Binding-site contacts:
Ligand atom C8 contacts residue THR290 of chain 1.BB at 3.7 Å.
Ligand atom O2B contacts residue PRO288 of chain 1.BB at 3.7 Å.
Ligand atom N9 contacts residue THR290 of chain 1.BB at 3.8 Å.
Ligand atom C5' contacts residue ALA455 of chain 1.BB at 3.7 Å (hydrophobic).
Ligand atom C4' contacts residue GLY291 of chain 1.BB at 3.6 Å.
Ligand atom O3G contacts residue ASN390 of chain 1.BB at 3.7 Å.
Ligand atom C2' contacts residue MET294 of chain 1.BB at 3.7 Å (hydrophobic).
Ligand atom O3A contacts residue GLY291 of chain 1.BB at 3.2 Å.
Ligand atom O2B contacts residue THR290 of chain 1.BB at 2.8 Å (h-bond).
Ligand atom S1G contacts residue THR293 of chain 1.BB at 3.6 Å.
Ligand atom N7 contacts residue THR290 of chain 1.BB at 3.6 Å.
Ligand atom N7 contacts residue LEU295 of chain 1.BB at 3.4 Å.
Ligand atom C5' contacts residue GLY289 of chain 1.BB at 3.5 Å.
Ligand atom O1B contacts residue LYS292 of chain 1.BB at 3.1 Å (salt-bridge).
Ligand atom O1A contacts residue GLY289 of chain 1.BB at 3.2 Å.
Ligand atom O1B contacts residue THR293 of chain 1.BB at 3.0 Å (h-bond).
Ligand atom O2B contacts residue GLY291 of chain 1.BB at 3.0 Å (h-bond).
Ligand atom N1 contacts residue ILE422 of chain 1.BB at 3.5 Å.
Ligand atom C5 contacts residue THR290 of chain 1.BB at 3.6 Å.
Ligand atom N9 contacts residue GLY291 of chain 1.BB at 3.7 Å.
Ligand atom O2G contacts residue THR293 of chain 1.BB at 3.3 Å.
Ligand atom PB contacts residue GLY291 of chain 1.BB at 3.6 Å.
Ligand atom C2 contacts residue ILE422 of chain 1.BB at 3.5 Å (hydrophobic).
Ligand atom O2B contacts residue GLY289 of chain 1.BB at 2.7 Å (h-bond).
Ligand atom C6 contacts residue GLY248 of chain 1.BB at 3.4 Å.
Ligand atom O4' contacts residue GLY291 of chain 1.BB at 3.3 Å.
Ligand atom PB contacts residue LYS292 of chain 1.BB at 3.8 Å.
Ligand atom N1 contacts residue GLY248 of chain 1.BB at 3.1 Å (h-bond).
Ligand atom C5' contacts residue GLY291 of chain 1.BB at 3.3 Å.
Ligand atom N6 contacts residue GLY248 of chain 1.BB at 3.0 Å (h-bond).
Ligand atom O3A contacts residue THR293 of chain 1.BB at 3.7 Å.
Ligand atom C4 contacts residue THR290 of chain 1.BB at 3.7 Å.
Ligand atom C8 contacts residue GLY291 of chain 1.BB at 3.5 Å.
Ligand atom O2B contacts residue LYS292 of chain 1.BB at 3.8 Å.
Ligand atom N6 contacts residue LEU250 of chain 1.BB at 3.4 Å.
Ligand atom N7 contacts residue VAL247 of chain 1.BB at 3.6 Å.
Ligand atom N6 contacts residue VAL247 of chain 1.BB at 3.4 Å.
Ligand atom C3' contacts residue GLY291 of chain 1.BB at 3.6 Å.
Ligand atom O3' contacts residue MET294 of chain 1.BB at 3.7 Å.
Ligand atom C3' contacts residue MET294 of chain 1.BB at 3.8 Å (hydrophobic).

Sequence of chain 1.BB:
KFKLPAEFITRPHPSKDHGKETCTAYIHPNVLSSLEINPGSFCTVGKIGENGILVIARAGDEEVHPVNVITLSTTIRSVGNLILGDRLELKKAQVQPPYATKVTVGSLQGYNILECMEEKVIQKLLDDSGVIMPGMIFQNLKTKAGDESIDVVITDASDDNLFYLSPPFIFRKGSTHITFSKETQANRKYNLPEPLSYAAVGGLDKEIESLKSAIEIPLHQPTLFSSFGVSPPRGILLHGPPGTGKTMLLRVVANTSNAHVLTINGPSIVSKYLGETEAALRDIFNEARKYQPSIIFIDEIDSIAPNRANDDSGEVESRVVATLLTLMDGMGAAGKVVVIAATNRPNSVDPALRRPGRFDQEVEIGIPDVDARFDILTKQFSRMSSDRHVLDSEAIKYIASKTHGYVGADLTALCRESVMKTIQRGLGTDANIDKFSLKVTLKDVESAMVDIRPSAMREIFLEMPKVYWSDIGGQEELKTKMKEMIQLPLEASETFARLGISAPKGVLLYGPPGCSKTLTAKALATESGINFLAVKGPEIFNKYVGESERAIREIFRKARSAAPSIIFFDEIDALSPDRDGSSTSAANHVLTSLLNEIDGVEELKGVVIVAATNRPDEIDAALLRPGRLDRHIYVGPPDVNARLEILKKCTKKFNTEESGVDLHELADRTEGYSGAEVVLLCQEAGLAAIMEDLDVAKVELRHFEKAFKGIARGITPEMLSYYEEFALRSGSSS

This protein binds this small molecule.
Small molecule (SMILES): Nc1ncnc2c1ncn2[C@@H]1O[C@H](COP(=O)(O)OP(=O)(O)OP(O)(O)=S)[C@@H](O)[C@H]1O

Sequence of chain 1.A:
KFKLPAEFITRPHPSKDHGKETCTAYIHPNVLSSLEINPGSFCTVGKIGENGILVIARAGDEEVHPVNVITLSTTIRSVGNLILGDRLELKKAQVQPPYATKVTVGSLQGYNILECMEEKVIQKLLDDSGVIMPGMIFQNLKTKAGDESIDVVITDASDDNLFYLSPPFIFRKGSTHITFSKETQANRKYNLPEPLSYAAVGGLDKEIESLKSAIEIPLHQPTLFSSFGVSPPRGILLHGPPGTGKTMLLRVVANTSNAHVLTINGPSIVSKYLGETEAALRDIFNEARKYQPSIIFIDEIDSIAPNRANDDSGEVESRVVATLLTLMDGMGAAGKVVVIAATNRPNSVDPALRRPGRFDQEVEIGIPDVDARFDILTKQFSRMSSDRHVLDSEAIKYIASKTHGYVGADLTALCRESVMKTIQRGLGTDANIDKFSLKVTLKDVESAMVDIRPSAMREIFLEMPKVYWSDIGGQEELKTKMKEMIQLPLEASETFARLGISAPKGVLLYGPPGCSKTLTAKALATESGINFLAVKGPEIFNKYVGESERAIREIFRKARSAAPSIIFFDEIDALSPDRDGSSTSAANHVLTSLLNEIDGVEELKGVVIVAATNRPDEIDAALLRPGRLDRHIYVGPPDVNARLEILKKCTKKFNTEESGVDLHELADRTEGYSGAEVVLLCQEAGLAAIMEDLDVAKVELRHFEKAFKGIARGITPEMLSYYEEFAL